Sequence of chain 1.A:
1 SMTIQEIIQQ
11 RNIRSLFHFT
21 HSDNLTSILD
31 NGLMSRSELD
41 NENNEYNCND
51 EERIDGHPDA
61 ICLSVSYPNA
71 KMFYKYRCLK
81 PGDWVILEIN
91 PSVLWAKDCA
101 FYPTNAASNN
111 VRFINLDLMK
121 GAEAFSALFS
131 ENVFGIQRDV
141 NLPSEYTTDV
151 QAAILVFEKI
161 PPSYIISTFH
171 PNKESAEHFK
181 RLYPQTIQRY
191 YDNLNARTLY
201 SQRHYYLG

Binding-site contacts:
Ligand atom C2' contacts residue HIS18 of chain 1.A at 3.5 Å.
Ligand atom O2A contacts residue ARG53 of chain 1.A at 3.4 Å (salt-bridge).
Ligand atom O5D contacts residue ASP50 of chain 1.A at 3.3 Å.
Ligand atom N6 contacts residue MET34 of chain 1.A at 3.2 Å.
Ligand atom O4D contacts residue DG3 of chain 1.B at 2.4 Å (h-bond).
Ligand atom O3' contacts residue THR20 of chain 1.A at 3.2 Å (h-bond).
Ligand atom O3' contacts residue ASN47 of chain 1.A at 3.4 Å (h-bond).
Ligand atom O2D contacts residue ASP55 of chain 1.A at 2.9 Å (salt-bridge).
Ligand atom O2B contacts residue ARG36 of chain 1.A at 3.1 Å (salt-bridge).
Ligand atom N7 contacts residue MET34 of chain 1.A at 3.0 Å (h-bond).
Ligand atom O2D contacts residue ALA107 of chain 1.A at 3.4 Å (h-bond).
Ligand atom C5' contacts residue CYS48 of chain 1.A at 3.4 Å (hydrophobic).
Ligand atom O1A contacts residue ARG36 of chain 1.A at 2.8 Å (salt-bridge).
Ligand atom O2' contacts residue HIS18 of chain 1.A at 2.7 Å (h-bond).
Ligand atom N3 contacts residue TYR46 of chain 1.A at 3.5 Å.
Ligand atom N1 contacts residue SER27 of chain 1.A at 2.6 Å (h-bond).
Ligand atom C5 contacts residue ILE28 of chain 1.A at 3.4 Å (hydrophobic).
Ligand atom O4D contacts residue ASP50 of chain 1.A at 3.1 Å (salt-bridge).
Ligand atom C6 contacts residue ILE28 of chain 1.A at 3.6 Å (hydrophobic).
Ligand atom O1A contacts residue ARG53 of chain 1.A at 2.9 Å (salt-bridge).
Ligand atom O3D contacts residue ARG53 of chain 1.A at 3.3 Å (salt-bridge).
Ligand atom O3' contacts residue ASN24 of chain 1.A at 3.5 Å (h-bond).
Ligand atom C2D contacts residue DG3 of chain 1.B at 2.5 Å.
Ligand atom O4D contacts residue MET72 of chain 1.A at 3.5 Å.
Ligand atom C6 contacts residue SER27 of chain 1.A at 3.5 Å.
Ligand atom N7 contacts residue LEU33 of chain 1.A at 3.5 Å.
Ligand atom N6 contacts residue SER27 of chain 1.A at 3.5 Å (h-bond).
Ligand atom O2D contacts residue DG3 of chain 1.B at 3.2 Å (h-bond).
Ligand atom N6 contacts residue GLY32 of chain 1.A at 2.9 Å (h-bond).
Ligand atom C8 contacts residue MET34 of chain 1.A at 3.2 Å (hydrophobic).
Ligand atom O1B contacts residue ASN49 of chain 1.A at 2.9 Å (h-bond).
Ligand atom C1D contacts residue ASP50 of chain 1.A at 3.2 Å.
Ligand atom N3 contacts residue ASN24 of chain 1.A at 3.6 Å.
Ligand atom O2B contacts residue ASN49 of chain 1.A at 2.9 Å (h-bond).
Ligand atom O3D contacts residue ASP55 of chain 1.A at 3.3 Å (salt-bridge).
Ligand atom C2 contacts residue SER27 of chain 1.A at 3.5 Å.
Ligand atom C4D contacts residue ASP50 of chain 1.A at 3.6 Å.
Ligand atom O2' contacts residue THR20 of chain 1.A at 2.6 Å (h-bond).
Ligand atom O2B contacts residue ASP50 of chain 1.A at 2.9 Å (salt-bridge).
Ligand atom C1D contacts residue DG3 of chain 1.B at 1.4 Å.

The protein below binds the small molecule below.
Small molecule (SMILES): Nc1ncnc2c1ncn2[C@@H]1O[C@H](CO[P](=O)(O)O[P](=O)(O)OC[C@H]2O[C@@H](O)[C@H](O)[C@@H]2O)[C@@H](O)[C@H]1O